Sequence of chain 1.B:
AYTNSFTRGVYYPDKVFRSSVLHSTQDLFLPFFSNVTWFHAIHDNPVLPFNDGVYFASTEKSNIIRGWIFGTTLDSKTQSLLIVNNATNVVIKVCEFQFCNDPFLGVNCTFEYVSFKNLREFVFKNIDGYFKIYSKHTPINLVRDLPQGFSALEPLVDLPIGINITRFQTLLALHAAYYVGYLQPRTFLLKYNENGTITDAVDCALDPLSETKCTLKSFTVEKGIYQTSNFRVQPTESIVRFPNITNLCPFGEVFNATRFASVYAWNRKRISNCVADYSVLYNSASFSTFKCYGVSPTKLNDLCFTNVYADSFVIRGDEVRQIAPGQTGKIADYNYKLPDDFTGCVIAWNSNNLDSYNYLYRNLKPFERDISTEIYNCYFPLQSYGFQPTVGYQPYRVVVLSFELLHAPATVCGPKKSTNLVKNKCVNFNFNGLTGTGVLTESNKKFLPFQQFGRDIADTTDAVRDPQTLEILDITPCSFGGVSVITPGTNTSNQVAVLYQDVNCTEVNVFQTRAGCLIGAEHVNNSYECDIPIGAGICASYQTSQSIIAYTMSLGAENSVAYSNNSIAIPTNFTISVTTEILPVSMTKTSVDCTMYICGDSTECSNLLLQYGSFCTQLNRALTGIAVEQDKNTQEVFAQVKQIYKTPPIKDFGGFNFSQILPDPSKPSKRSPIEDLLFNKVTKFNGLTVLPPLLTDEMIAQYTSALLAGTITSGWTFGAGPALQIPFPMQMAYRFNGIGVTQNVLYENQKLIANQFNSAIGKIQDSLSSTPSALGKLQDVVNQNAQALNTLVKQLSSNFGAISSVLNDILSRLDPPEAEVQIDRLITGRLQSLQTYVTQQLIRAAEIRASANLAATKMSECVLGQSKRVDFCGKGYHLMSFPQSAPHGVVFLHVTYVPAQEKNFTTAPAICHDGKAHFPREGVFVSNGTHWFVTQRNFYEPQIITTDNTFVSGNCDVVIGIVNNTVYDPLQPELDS

Sequence of chain 1.C:
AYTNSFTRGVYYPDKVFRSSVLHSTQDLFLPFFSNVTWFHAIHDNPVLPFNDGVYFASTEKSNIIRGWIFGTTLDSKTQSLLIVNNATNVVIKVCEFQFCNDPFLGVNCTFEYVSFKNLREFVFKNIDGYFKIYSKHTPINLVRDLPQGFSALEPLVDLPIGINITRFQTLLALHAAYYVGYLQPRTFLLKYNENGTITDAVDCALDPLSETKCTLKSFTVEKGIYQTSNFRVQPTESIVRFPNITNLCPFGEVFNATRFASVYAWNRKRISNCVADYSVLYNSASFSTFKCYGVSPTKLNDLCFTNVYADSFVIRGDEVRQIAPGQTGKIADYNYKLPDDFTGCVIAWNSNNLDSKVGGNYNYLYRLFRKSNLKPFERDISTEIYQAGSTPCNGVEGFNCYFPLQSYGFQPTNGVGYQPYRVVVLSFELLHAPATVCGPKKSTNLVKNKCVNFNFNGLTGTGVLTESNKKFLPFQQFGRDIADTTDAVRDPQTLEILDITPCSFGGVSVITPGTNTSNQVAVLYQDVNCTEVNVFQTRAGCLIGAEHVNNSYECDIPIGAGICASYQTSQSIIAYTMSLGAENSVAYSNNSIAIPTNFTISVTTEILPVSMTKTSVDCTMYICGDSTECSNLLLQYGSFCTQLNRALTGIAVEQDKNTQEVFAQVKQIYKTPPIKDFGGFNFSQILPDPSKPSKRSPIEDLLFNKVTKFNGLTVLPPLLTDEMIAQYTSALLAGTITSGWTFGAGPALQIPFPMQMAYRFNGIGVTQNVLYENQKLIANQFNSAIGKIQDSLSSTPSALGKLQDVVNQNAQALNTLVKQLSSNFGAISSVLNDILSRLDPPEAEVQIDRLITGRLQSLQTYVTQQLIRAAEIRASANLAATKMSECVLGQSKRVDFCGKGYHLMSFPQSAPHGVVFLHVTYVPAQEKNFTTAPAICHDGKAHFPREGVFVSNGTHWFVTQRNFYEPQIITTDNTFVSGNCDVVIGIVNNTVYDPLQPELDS

Binding-site contacts:
Ligand atom O6 contacts residue GLU255 of chain 1.C at 4.3 Å.
Ligand atom C3 contacts residue ASN256 of chain 1.C at 3.4 Å.
Ligand atom N2 contacts residue ASN256 of chain 1.C at 3.6 Å (h-bond).
Ligand atom O3 contacts residue GLU255 of chain 1.C at 3.9 Å.
Ligand atom O5 contacts residue ASN256 of chain 1.C at 2.4 Å (h-bond).
Ligand atom O3 contacts residue LYS532 of chain 1.B at 4.2 Å.
Ligand atom O6 contacts residue ASN256 of chain 1.C at 4.3 Å.
Ligand atom C1 contacts residue ASN256 of chain 1.C at 1.4 Å.
Ligand atom C4 contacts residue ASN256 of chain 1.C at 4.2 Å.
Ligand atom C2 contacts residue ASN256 of chain 1.C at 2.5 Å.
Ligand atom O3 contacts residue ASN256 of chain 1.C at 2.4 Å (h-bond).
Ligand atom C5 contacts residue ASN256 of chain 1.C at 3.7 Å.

The protein below binds the small molecule below.
Small molecule (SMILES): CC(=O)N[C@@H]1[C@@H](O)[C@H](O)[C@@H](CO)O[C@H]1O